Binding-site contacts:
Ligand atom C3 contacts residue GLU303 of chain 3.A at 3.4 Å.
Ligand atom O3 contacts residue GLU303 of chain 3.A at 2.8 Å (salt-bridge).
Ligand atom O5 contacts residue ASP259 of chain 3.A at 3.8 Å.
Ligand atom N2 contacts residue ASN129 of chain 2.A at 3.0 Å (h-bond).
Ligand atom O5 contacts residue ASN129 of chain 2.A at 2.3 Å (h-bond).
Ligand atom O3 contacts residue ARG292 of chain 3.A at 3.0 Å (salt-bridge).
Ligand atom O2 contacts residue ASN258 of chain 3.A at 3.4 Å (h-bond).
Ligand atom O5 contacts residue ARG292 of chain 3.A at 3.6 Å (salt-bridge).
Ligand atom O4 contacts residue THR296 of chain 3.A at 3.5 Å.
Ligand atom C5 contacts residue ARG292 of chain 3.A at 3.7 Å.
Ligand atom O5 contacts residue GLN384 of chain 3.A at 3.4 Å (h-bond).
Ligand atom O4 contacts residue GLY321 of chain 3.A at 3.6 Å.
Ligand atom O3 contacts residue GLY321 of chain 3.A at 3.2 Å (h-bond).
Ligand atom C4 contacts residue GLU303 of chain 3.A at 3.5 Å.
Ligand atom C3 contacts residue GLY321 of chain 3.A at 3.2 Å.
Ligand atom O5 contacts residue GLY383 of chain 3.A at 3.3 Å.
Ligand atom C2 contacts residue ASN129 of chain 2.A at 2.5 Å.
Ligand atom O6 contacts residue ILE319 of chain 3.A at 3.3 Å (h-bond).
Ligand atom O4 contacts residue GLU303 of chain 3.A at 2.7 Å (salt-bridge).
Ligand atom O6 contacts residue ASP259 of chain 3.A at 2.6 Å (salt-bridge).
Ligand atom O6 contacts residue LEU382 of chain 3.A at 3.7 Å.
Ligand atom C5 contacts residue ILE319 of chain 3.A at 3.5 Å (hydrophobic).
Ligand atom O6 contacts residue GLN384 of chain 3.A at 3.4 Å.
Ligand atom C6 contacts residue ILE294 of chain 3.A at 3.6 Å (hydrophobic).
Ligand atom C7 contacts residue ASN129 of chain 2.A at 3.6 Å.
Ligand atom O3 contacts residue ASP259 of chain 3.A at 3.1 Å (salt-bridge).
Ligand atom C8 contacts residue ASN128 of chain 2.A at 3.7 Å.
Ligand atom O3 contacts residue GLN320 of chain 3.A at 3.3 Å.
Ligand atom O3 contacts residue ASN258 of chain 3.A at 2.9 Å (h-bond).
Ligand atom O6 contacts residue ILE294 of chain 3.A at 2.6 Å (h-bond).
Ligand atom C6 contacts residue PRO318 of chain 3.A at 3.5 Å (hydrophobic).
Ligand atom C5 contacts residue ASN129 of chain 2.A at 3.6 Å.
Ligand atom C6 contacts residue GLN320 of chain 3.A at 3.8 Å.
Ligand atom O2 contacts residue LEU305 of chain 3.A at 3.6 Å.
Ligand atom O2 contacts residue GLY321 of chain 3.A at 3.2 Å.
Ligand atom O4 contacts residue ARG256 of chain 3.A at 3.2 Å (salt-bridge).
Ligand atom C1 contacts residue ASN129 of chain 2.A at 1.4 Å.
Ligand atom C6 contacts residue ILE319 of chain 3.A at 3.5 Å (hydrophobic).
Ligand atom C6 contacts residue LEU382 of chain 3.A at 3.3 Å (hydrophobic).
Ligand atom O4 contacts residue ARG292 of chain 3.A at 3.5 Å (salt-bridge).

This protein binds this small molecule.
Small molecule (SMILES): CC(=O)N[C@H]1[C@H](O[C@H]2[C@H](O)[C@@H](NC(C)=O)CO[C@@H]2CO)O[C@H](CO)[C@@H](O[C@@H]2O[C@H](CO[C@H]3O[C@H](CO[C@H]4O[C@H](CO)[C@@H](O)[C@H](O)[C@@H]4O)[C@@H](O)[C@H](O[C@H]4O[C@H](CO)[C@@H](O)[C@H](O)[C@@H]4O)[C@@H]3O)[C@@H](O)[C@H](O[C@H]3O[C@H](CO)[C@@H](O)[C@H](O)[C@@H]3O[C@H]3O[C@H](CO)[C@@H](O)[C@H](O)[C@@H]3O[C@H]3O[C@H](CO)[C@@H](O)[C@H](O)[C@@H]3O)[C@@H]2O)[C@@H]1O

Sequence of chain 2.A:
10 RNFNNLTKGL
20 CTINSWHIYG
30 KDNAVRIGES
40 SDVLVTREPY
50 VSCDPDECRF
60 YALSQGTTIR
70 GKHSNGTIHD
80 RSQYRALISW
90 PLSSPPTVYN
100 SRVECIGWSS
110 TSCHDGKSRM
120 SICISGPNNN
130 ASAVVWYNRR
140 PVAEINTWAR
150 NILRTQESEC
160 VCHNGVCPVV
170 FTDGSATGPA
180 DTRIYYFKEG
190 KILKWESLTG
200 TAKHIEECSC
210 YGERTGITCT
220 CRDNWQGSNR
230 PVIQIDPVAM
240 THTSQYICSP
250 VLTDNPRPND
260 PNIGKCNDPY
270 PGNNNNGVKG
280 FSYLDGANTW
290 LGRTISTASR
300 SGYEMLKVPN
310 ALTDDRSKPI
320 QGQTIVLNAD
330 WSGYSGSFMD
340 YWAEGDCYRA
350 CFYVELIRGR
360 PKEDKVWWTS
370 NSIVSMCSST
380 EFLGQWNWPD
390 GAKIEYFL

Sequence of chain 3.A:
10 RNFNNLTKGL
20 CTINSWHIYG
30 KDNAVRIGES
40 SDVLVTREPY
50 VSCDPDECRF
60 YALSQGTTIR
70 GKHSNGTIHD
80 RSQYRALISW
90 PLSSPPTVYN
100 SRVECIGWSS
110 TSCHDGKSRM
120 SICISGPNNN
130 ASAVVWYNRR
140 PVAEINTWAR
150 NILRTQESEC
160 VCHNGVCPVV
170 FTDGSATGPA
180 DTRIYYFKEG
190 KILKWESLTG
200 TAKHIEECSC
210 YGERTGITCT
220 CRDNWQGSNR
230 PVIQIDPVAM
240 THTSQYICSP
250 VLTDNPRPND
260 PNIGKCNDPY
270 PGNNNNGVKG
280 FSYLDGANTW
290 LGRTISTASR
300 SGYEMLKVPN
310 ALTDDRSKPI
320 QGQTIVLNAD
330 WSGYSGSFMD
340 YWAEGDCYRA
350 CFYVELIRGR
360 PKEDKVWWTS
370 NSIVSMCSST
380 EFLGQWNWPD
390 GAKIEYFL